Binding-site contacts:
Ligand atom C8 contacts residue THR154 of chain 1.I at 4.1 Å.
Ligand atom C4 contacts residue ASN152 of chain 1.I at 4.2 Å.
Ligand atom C7 contacts residue ASN152 of chain 1.I at 4.1 Å.
Ligand atom N2 contacts residue ASN152 of chain 1.I at 3.0 Å (h-bond).
Ligand atom O5 contacts residue ASN152 of chain 1.I at 2.3 Å (h-bond).
Ligand atom C5 contacts residue ASN152 of chain 1.I at 3.6 Å.
Ligand atom C1 contacts residue ASN152 of chain 1.I at 1.4 Å.
Ligand atom C3 contacts residue ASN152 of chain 1.I at 3.8 Å.
Ligand atom O6 contacts residue ASN152 of chain 1.I at 4.4 Å.
Ligand atom N2 contacts residue GLU119 of chain 1.I at 4.0 Å.
Ligand atom C2 contacts residue ASN152 of chain 1.I at 2.5 Å.
Ligand atom C1 contacts residue GLU119 of chain 1.I at 4.1 Å.

Sequence of chain 1.I:
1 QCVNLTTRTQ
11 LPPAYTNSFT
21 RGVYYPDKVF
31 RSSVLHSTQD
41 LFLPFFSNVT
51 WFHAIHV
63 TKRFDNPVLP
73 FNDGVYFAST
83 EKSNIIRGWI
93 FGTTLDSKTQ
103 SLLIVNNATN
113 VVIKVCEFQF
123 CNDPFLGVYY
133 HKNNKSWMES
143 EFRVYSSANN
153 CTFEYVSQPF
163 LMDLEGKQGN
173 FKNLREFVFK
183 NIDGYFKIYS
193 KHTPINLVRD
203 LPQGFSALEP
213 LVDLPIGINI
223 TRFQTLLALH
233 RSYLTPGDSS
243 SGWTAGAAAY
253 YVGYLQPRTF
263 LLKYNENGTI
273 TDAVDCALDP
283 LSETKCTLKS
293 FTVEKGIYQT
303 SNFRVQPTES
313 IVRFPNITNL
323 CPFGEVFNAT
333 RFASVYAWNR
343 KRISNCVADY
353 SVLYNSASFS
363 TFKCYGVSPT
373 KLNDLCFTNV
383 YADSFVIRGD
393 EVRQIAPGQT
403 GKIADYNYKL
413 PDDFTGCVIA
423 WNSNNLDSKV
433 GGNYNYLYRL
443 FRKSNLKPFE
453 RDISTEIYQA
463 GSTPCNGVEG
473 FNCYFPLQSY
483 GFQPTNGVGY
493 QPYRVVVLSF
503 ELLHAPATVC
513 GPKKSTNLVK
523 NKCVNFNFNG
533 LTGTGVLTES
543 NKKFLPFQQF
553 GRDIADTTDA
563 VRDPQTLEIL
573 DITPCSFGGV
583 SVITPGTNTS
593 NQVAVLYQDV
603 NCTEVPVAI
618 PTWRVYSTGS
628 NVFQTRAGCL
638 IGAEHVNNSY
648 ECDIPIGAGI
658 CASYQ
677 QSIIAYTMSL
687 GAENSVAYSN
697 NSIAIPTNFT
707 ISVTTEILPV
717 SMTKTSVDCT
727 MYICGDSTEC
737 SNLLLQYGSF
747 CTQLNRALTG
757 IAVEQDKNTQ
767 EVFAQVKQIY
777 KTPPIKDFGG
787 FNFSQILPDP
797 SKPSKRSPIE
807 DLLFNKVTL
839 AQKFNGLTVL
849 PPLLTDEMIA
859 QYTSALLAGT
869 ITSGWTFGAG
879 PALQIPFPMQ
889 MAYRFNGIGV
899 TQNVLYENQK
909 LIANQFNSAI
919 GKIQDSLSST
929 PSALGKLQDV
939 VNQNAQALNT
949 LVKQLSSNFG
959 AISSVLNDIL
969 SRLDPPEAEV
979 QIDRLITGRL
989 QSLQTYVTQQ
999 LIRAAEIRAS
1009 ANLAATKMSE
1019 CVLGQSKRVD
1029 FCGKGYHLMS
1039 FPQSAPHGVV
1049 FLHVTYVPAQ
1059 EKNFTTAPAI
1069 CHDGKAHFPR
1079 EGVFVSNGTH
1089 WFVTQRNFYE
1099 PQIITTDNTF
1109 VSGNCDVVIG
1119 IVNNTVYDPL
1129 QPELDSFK

This small molecule binds to this protein.
Small molecule (SMILES): CC(=O)N[C@@H]1[C@@H](O)[C@H](O)[C@@H](CO)O[C@H]1O